Sequence of chain 1.A:
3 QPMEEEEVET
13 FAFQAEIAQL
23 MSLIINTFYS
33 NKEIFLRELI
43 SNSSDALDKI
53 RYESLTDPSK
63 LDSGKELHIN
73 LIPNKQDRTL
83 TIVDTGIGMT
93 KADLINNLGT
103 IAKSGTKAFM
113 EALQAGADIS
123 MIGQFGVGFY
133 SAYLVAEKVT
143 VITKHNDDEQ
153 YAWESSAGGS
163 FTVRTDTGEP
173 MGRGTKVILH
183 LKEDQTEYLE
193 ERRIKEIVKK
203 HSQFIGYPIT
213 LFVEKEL

This protein binds this small molecule.
Small molecule (SMILES): COc1cc(-c2cc(C)nc(N)n2)c(Cl)cc1Cl

Binding-site contacts:
Ligand atom C4 contacts residue MET91 of chain 1.A at 4.1 Å (hydrophobic).
Ligand atom N1 contacts residue THR177 of chain 1.A at 3.6 Å.
Ligand atom C5 contacts residue GLY90 of chain 1.A at 3.7 Å.
Ligand atom O1 contacts residue GLY128 of chain 1.A at 3.9 Å.
Ligand atom CL2 contacts residue TYR132 of chain 1.A at 3.8 Å.
Ligand atom C5 contacts residue MET91 of chain 1.A at 3.9 Å (hydrophobic).
Ligand atom N1 contacts residue ALA48 of chain 1.A at 3.4 Å.
Ligand atom C12 contacts residue GLY128 of chain 1.A at 3.9 Å.
Ligand atom CL2 contacts residue PHE131 of chain 1.A at 3.5 Å.
Ligand atom N3 contacts residue SER45 of chain 1.A at 3.5 Å (h-bond).
Ligand atom CL1 contacts residue LEU100 of chain 1.A at 3.9 Å.
Ligand atom C2 contacts residue MET91 of chain 1.A at 4.2 Å (hydrophobic).
Ligand atom C7 contacts residue LEU100 of chain 1.A at 4.0 Å (hydrophobic).
Ligand atom C4 contacts residue ALA48 of chain 1.A at 3.9 Å (hydrophobic).
Ligand atom CL1 contacts residue MET91 of chain 1.A at 3.8 Å.
Ligand atom CL1 contacts residue VAL143 of chain 1.A at 4.0 Å.
Ligand atom C11 contacts residue ASN44 of chain 1.A at 4.0 Å.
Ligand atom CL1 contacts residue PHE131 of chain 1.A at 3.8 Å.
Ligand atom C1 contacts residue ALA48 of chain 1.A at 4.2 Å (hydrophobic).
Ligand atom C7 contacts residue PHE131 of chain 1.A at 4.0 Å (hydrophobic).
Ligand atom N2 contacts residue ASN44 of chain 1.A at 3.7 Å.
Ligand atom C6 contacts residue ASN44 of chain 1.A at 4.1 Å.
Ligand atom C9 contacts residue LEU100 of chain 1.A at 4.0 Å (hydrophobic).
Ligand atom C1 contacts residue ASP86 of chain 1.A at 3.9 Å.
Ligand atom N3 contacts residue ASN44 of chain 1.A at 3.8 Å.
Ligand atom C5 contacts residue ALA48 of chain 1.A at 3.8 Å (hydrophobic).
Ligand atom CL2 contacts residue ASN99 of chain 1.A at 3.7 Å.
Ligand atom C5 contacts residue ILE89 of chain 1.A at 3.8 Å (hydrophobic).
Ligand atom C1 contacts residue THR177 of chain 1.A at 4.2 Å.
Ligand atom N1 contacts residue ASP86 of chain 1.A at 4.1 Å.
Ligand atom C4 contacts residue THR177 of chain 1.A at 4.0 Å.
Ligand atom C3 contacts residue MET91 of chain 1.A at 3.7 Å (hydrophobic).
Ligand atom C1 contacts residue ASN44 of chain 1.A at 3.9 Å.
Ligand atom C8 contacts residue PHE131 of chain 1.A at 3.4 Å (hydrophobic).
Ligand atom N3 contacts residue ASP86 of chain 1.A at 2.7 Å (salt-bridge).
Ligand atom C8 contacts residue LEU100 of chain 1.A at 3.6 Å (hydrophobic).
Ligand atom N3 contacts residue THR177 of chain 1.A at 4.1 Å.
Ligand atom C9 contacts residue PHE131 of chain 1.A at 3.6 Å (hydrophobic).
Ligand atom C5 contacts residue THR177 of chain 1.A at 4.1 Å.
Ligand atom C10 contacts residue ASN44 of chain 1.A at 4.2 Å.